Binding-site contacts:
Ligand atom C2 contacts residue ASN1724 of chain 1.C at 2.5 Å.
Ligand atom O5 contacts residue ARG1716 of chain 1.C at 3.2 Å (salt-bridge).
Ligand atom C7 contacts residue ASN1724 of chain 1.C at 3.8 Å.
Ligand atom C4 contacts residue ASN1724 of chain 1.C at 4.2 Å.
Ligand atom C1 contacts residue GLN1747 of chain 1.C at 3.8 Å.
Ligand atom C6 contacts residue ARG1716 of chain 1.C at 3.7 Å.
Ligand atom O7 contacts residue ASN1724 of chain 1.C at 4.1 Å.
Ligand atom O5 contacts residue ASN1724 of chain 1.C at 2.3 Å (h-bond).
Ligand atom C5 contacts residue ASN1724 of chain 1.C at 3.6 Å.
Ligand atom C5 contacts residue ARG1716 of chain 1.C at 3.5 Å.
Ligand atom C7 contacts residue GLN1747 of chain 1.C at 4.0 Å.
Ligand atom O7 contacts residue TYR1748 of chain 1.C at 3.9 Å.
Ligand atom C8 contacts residue ARG1716 of chain 1.C at 4.1 Å.
Ligand atom N2 contacts residue GLY1722 of chain 1.C at 4.1 Å.
Ligand atom O7 contacts residue GLN1747 of chain 1.C at 2.9 Å (h-bond).
Ligand atom C8 contacts residue TYR1748 of chain 1.C at 3.7 Å (hydrophobic).
Ligand atom C7 contacts residue GLY1722 of chain 1.C at 4.3 Å.
Ligand atom C3 contacts residue ASN1724 of chain 1.C at 3.8 Å.
Ligand atom O6 contacts residue ARG1716 of chain 1.C at 4.4 Å.
Ligand atom C8 contacts residue GLY1722 of chain 1.C at 3.8 Å.
Ligand atom C8 contacts residue SER1749 of chain 1.C at 3.9 Å.
Ligand atom C1 contacts residue ASN1724 of chain 1.C at 1.4 Å.
Ligand atom O7 contacts residue SER1749 of chain 1.C at 2.9 Å (h-bond).
Ligand atom C1 contacts residue ARG1716 of chain 1.C at 3.5 Å.
Ligand atom C7 contacts residue SER1749 of chain 1.C at 3.8 Å.
Ligand atom O5 contacts residue GLN1747 of chain 1.C at 4.2 Å.
Ligand atom N2 contacts residue GLN1747 of chain 1.C at 4.2 Å.
Ligand atom N2 contacts residue ASN1724 of chain 1.C at 3.0 Å (h-bond).
Ligand atom C7 contacts residue TYR1748 of chain 1.C at 4.4 Å (hydrophobic).
Ligand atom C2 contacts residue GLN1747 of chain 1.C at 3.8 Å.

Sequence of chain 1.C:
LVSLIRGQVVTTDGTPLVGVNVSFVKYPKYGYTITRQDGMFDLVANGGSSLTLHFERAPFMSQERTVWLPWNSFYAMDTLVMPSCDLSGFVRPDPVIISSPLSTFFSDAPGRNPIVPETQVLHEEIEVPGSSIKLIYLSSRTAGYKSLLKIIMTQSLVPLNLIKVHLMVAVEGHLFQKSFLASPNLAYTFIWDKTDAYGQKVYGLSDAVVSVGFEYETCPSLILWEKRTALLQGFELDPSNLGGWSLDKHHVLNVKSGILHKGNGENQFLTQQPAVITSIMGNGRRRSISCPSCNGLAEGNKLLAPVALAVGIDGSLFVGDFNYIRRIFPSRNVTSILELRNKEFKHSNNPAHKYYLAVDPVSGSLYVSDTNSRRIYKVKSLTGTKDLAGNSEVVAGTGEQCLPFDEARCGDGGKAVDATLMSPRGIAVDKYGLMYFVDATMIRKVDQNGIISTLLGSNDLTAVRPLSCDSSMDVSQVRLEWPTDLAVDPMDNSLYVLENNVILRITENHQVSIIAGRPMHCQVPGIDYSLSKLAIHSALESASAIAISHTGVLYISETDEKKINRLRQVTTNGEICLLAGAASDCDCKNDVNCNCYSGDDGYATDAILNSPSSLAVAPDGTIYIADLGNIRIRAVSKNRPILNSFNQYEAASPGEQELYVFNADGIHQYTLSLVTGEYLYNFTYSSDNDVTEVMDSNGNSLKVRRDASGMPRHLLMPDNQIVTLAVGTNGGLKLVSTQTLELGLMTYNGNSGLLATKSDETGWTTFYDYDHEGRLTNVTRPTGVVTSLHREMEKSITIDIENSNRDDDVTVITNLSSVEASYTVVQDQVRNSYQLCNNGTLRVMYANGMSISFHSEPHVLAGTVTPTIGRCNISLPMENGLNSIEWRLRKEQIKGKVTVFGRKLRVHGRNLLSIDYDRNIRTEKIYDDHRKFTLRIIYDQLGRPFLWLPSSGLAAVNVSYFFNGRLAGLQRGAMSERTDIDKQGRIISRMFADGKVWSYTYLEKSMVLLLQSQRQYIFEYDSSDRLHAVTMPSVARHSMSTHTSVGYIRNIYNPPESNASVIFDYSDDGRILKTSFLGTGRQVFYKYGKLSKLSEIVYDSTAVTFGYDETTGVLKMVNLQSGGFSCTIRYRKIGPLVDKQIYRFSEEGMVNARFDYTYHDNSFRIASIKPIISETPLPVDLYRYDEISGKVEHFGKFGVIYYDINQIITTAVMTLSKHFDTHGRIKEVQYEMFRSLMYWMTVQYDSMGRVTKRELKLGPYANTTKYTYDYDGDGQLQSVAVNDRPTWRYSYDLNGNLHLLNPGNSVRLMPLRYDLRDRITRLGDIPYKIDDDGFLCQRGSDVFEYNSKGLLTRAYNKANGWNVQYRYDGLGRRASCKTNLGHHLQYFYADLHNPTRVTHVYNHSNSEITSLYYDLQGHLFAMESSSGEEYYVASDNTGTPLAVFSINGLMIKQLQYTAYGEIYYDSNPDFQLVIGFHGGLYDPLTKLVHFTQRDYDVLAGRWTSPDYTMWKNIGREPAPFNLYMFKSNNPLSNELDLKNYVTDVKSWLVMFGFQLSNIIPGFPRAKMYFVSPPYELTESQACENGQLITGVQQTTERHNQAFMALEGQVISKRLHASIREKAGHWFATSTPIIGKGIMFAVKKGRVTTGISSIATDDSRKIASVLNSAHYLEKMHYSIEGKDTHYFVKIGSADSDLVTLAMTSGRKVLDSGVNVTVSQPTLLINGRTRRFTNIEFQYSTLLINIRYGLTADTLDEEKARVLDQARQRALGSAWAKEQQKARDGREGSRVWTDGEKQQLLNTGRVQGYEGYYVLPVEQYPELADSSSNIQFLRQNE

This small molecule binds to this protein.
Small molecule (SMILES): CC(=O)N[C@H]1[C@H](O[C@H]2[C@H](O)[C@@H](NC(C)=O)CO[C@@H]2CO)O[C@H](CO)[C@@H](O)[C@@H]1O